Sequence of chain 20.C:
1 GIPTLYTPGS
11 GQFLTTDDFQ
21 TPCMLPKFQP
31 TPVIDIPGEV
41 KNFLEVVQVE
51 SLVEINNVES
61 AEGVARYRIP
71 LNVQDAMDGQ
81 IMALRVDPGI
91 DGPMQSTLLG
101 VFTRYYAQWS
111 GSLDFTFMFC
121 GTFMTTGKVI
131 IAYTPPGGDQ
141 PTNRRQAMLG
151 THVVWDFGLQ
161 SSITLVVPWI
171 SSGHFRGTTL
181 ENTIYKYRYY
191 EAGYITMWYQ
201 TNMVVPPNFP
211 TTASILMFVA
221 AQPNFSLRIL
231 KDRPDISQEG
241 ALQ

The protein below binds the small molecule below.
Small molecule (SMILES): N[C@@H](CS)C(=O)O

Sequence of chain 20.A:
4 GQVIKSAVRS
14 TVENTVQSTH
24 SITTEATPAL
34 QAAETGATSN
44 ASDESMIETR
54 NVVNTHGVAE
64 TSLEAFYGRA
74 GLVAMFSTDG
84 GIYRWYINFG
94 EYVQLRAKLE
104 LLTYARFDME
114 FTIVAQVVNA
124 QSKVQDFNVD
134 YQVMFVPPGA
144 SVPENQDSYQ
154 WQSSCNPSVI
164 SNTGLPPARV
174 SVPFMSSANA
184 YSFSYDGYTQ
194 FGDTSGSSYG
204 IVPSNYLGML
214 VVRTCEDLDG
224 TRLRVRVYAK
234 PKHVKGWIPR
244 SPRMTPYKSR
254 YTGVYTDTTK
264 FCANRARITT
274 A

Binding-site contacts:
Ligand atom SG contacts residue GLY1 of chain 20.P at 4.4 Å.
Ligand atom N contacts residue THR248 of chain 20.A at 4.1 Å.
Ligand atom O contacts residue GLY1 of chain 20.P at 2.2 Å (h-bond).
Ligand atom CA contacts residue ASP235 of chain 20.C at 4.0 Å.
Ligand atom SG contacts residue ASP235 of chain 20.C at 3.7 Å.
Ligand atom O contacts residue ASP235 of chain 20.C at 3.4 Å.
Ligand atom SG contacts residue PRO249 of chain 20.A at 3.6 Å.
Ligand atom SG contacts residue THR248 of chain 20.A at 3.2 Å (h-bond).
Ligand atom CB contacts residue PRO249 of chain 20.A at 4.3 Å (hydrophobic).
Ligand atom O contacts residue MET247 of chain 20.A at 3.8 Å.
Ligand atom N contacts residue MET247 of chain 20.A at 3.8 Å.
Ligand atom CB contacts residue GLY1 of chain 20.P at 3.7 Å.
Ligand atom CB contacts residue ASP235 of chain 20.C at 2.8 Å.
Ligand atom C contacts residue ASP235 of chain 20.C at 4.3 Å.
Ligand atom N contacts residue PRO249 of chain 20.A at 3.5 Å.
Ligand atom SG contacts residue ILE236 of chain 20.C at 4.3 Å.
Ligand atom C contacts residue MET247 of chain 20.A at 3.7 Å (hydrophobic).
Ligand atom SG contacts residue MET247 of chain 20.A at 3.4 Å.
Ligand atom CA contacts residue GLY1 of chain 20.P at 2.4 Å.
Ligand atom O contacts residue ARG233 of chain 20.C at 4.1 Å.
Ligand atom CA contacts residue MET247 of chain 20.A at 4.2 Å (hydrophobic).
Ligand atom N contacts residue GLY1 of chain 20.P at 2.9 Å (h-bond).
Ligand atom C contacts residue GLY1 of chain 20.P at 1.3 Å.
Ligand atom CB contacts residue THR248 of chain 20.A at 4.5 Å.